Sequence of chain 1.B:
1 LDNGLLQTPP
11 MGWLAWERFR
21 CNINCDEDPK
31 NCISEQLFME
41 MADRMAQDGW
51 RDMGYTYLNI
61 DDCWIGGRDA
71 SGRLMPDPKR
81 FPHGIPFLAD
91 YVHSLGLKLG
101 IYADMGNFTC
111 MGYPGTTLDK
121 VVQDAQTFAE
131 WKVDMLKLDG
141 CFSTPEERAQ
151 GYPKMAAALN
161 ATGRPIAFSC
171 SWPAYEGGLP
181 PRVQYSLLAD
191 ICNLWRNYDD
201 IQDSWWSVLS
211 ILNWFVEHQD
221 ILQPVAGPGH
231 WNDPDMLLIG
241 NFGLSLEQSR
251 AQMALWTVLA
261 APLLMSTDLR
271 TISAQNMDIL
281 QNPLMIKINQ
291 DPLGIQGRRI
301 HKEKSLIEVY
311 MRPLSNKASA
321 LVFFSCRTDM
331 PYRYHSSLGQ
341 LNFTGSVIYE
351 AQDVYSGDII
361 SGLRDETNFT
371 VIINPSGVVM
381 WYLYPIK

A protein and the small-molecule ligand that binds it are described below.
Small molecule (SMILES): CC(=O)N[C@@H]1[C@@H](O)[C@H](O)[C@@H](CO)O[C@H]1O

Binding-site contacts:
Ligand atom C1 contacts residue ASN368 of chain 1.B at 1.4 Å.
Ligand atom O5 contacts residue ASN368 of chain 1.B at 2.4 Å (h-bond).
Ligand atom C2 contacts residue ASN368 of chain 1.B at 2.5 Å.
Ligand atom C8 contacts residue ASN368 of chain 1.B at 4.4 Å.
Ligand atom O7 contacts residue ASN368 of chain 1.B at 3.4 Å (h-bond).
Ligand atom C4 contacts residue ASN368 of chain 1.B at 4.3 Å.
Ligand atom C7 contacts residue GLU366 of chain 1.B at 4.0 Å.
Ligand atom C3 contacts residue ASN368 of chain 1.B at 3.9 Å.
Ligand atom C8 contacts residue GLU366 of chain 1.B at 3.4 Å.
Ligand atom N2 contacts residue GLU366 of chain 1.B at 4.0 Å.
Ligand atom C7 contacts residue ASN368 of chain 1.B at 3.3 Å.
Ligand atom N2 contacts residue ASN368 of chain 1.B at 3.0 Å (h-bond).
Ligand atom C5 contacts residue ASN368 of chain 1.B at 3.6 Å.